This small molecule binds to this protein.
Small molecule (SMILES): O=S(=O)(O)CCN1CCN(CCO[C@@H]2O[C@H](CO)[C@@H](O)[C@H](O)[C@H]2O)CC1

Sequence of chain 1.A:
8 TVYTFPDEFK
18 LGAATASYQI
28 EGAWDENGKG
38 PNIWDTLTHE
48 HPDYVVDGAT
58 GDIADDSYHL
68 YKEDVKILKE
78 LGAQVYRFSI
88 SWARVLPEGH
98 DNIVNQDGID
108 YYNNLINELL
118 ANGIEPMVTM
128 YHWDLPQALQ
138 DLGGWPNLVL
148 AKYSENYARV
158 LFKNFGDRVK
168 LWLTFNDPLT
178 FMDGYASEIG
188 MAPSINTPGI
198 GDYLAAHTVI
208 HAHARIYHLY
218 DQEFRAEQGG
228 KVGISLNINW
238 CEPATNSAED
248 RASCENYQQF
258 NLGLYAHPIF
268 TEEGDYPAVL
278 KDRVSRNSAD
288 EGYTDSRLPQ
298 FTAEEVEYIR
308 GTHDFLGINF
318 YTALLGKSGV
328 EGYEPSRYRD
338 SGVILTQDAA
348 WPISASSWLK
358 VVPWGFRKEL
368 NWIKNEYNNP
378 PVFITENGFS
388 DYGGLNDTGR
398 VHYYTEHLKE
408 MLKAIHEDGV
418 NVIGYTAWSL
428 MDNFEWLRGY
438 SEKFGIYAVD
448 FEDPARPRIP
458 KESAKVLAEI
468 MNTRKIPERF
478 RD

Binding-site contacts:
Ligand atom C6 contacts residue GLU432 of chain 1.A at 3.3 Å.
Ligand atom C5 contacts residue TYR318 of chain 1.A at 3.5 Å (hydrophobic).
Ligand atom O1 contacts residue ASP174 of chain 1.A at 3.6 Å.
Ligand atom O4 contacts residue TRP425 of chain 1.A at 3.0 Å (h-bond).
Ligand atom C1 contacts residue TYR318 of chain 1.A at 3.7 Å (hydrophobic).
Ligand atom CAM contacts residue THR177 of chain 1.A at 3.7 Å.
Ligand atom O2 contacts residue ASN173 of chain 1.A at 3.1 Å (h-bond).
Ligand atom O2 contacts residue HIS129 of chain 1.A at 3.5 Å (h-bond).
Ligand atom C4 contacts residue GLU432 of chain 1.A at 3.5 Å.
Ligand atom O4 contacts residue GLU432 of chain 1.A at 2.6 Å (salt-bridge).
Ligand atom C2 contacts residue TRP130 of chain 1.A at 3.7 Å (hydrophobic).
Ligand atom CAJ contacts residue TRP355 of chain 1.A at 3.7 Å (hydrophobic).
Ligand atom O2 contacts residue TRP130 of chain 1.A at 3.8 Å.
Ligand atom CAI contacts residue TYR318 of chain 1.A at 3.8 Å (hydrophobic).
Ligand atom C2 contacts residue GLU383 of chain 1.A at 3.4 Å.
Ligand atom C5 contacts residue TRP425 of chain 1.A at 3.9 Å (hydrophobic).
Ligand atom CAI contacts residue ASP174 of chain 1.A at 3.5 Å.
Ligand atom O3 contacts residue TRP425 of chain 1.A at 3.6 Å.
Ligand atom C3 contacts residue TRP433 of chain 1.A at 3.8 Å (hydrophobic).
Ligand atom O1 contacts residue TRP130 of chain 1.A at 3.9 Å.
Ligand atom O3 contacts residue HIS129 of chain 1.A at 3.0 Å (h-bond).
Ligand atom CAL contacts residue TRP355 of chain 1.A at 3.2 Å (hydrophobic).
Ligand atom C4 contacts residue TRP425 of chain 1.A at 3.8 Å (hydrophobic).
Ligand atom C6 contacts residue TRP355 of chain 1.A at 3.9 Å (hydrophobic).
Ligand atom CAN contacts residue TRP355 of chain 1.A at 3.5 Å (hydrophobic).
Ligand atom C6 contacts residue PHE441 of chain 1.A at 3.5 Å (hydrophobic).
Ligand atom O6 contacts residue TRP355 of chain 1.A at 3.3 Å.
Ligand atom O2 contacts residue GLU383 of chain 1.A at 2.7 Å (salt-bridge).
Ligand atom C3 contacts residue GLN26 of chain 1.A at 3.8 Å.
Ligand atom O5 contacts residue TYR318 of chain 1.A at 3.9 Å.
Ligand atom C4 contacts residue TRP433 of chain 1.A at 3.7 Å (hydrophobic).
Ligand atom CAK contacts residue THR177 of chain 1.A at 3.2 Å.
Ligand atom O6 contacts residue GLU432 of chain 1.A at 2.5 Å (salt-bridge).
Ligand atom O3 contacts residue TRP433 of chain 1.A at 2.9 Å (h-bond).
Ligand atom C3 contacts residue TRP425 of chain 1.A at 3.7 Å (hydrophobic).
Ligand atom O3 contacts residue GLN26 of chain 1.A at 2.7 Å (h-bond).
Ligand atom C1 contacts residue GLU383 of chain 1.A at 3.4 Å.
Ligand atom O4 contacts residue GLN26 of chain 1.A at 3.1 Å (h-bond).
Ligand atom C3 contacts residue GLU383 of chain 1.A at 3.7 Å.
Ligand atom CAI contacts residue ASN234 of chain 1.A at 3.8 Å.